Binding-site contacts:
Ligand atom O5 contacts residue ASN242 of chain 2.A at 2.3 Å (h-bond).
Ligand atom C7 contacts residue ILE240 of chain 2.A at 4.2 Å (hydrophobic).
Ligand atom N2 contacts residue ASN242 of chain 2.A at 2.9 Å (h-bond).
Ligand atom C3 contacts residue ASN242 of chain 2.A at 3.8 Å.
Ligand atom N2 contacts residue ILE240 of chain 2.A at 3.9 Å.
Ligand atom C4 contacts residue ASN242 of chain 2.A at 4.2 Å.
Ligand atom C8 contacts residue ILE240 of chain 2.A at 3.4 Å (hydrophobic).
Ligand atom C5 contacts residue ASN242 of chain 2.A at 3.7 Å.
Ligand atom C1 contacts residue ASN242 of chain 2.A at 1.4 Å.
Ligand atom O7 contacts residue ASN242 of chain 2.A at 4.2 Å.
Ligand atom C7 contacts residue ASN242 of chain 2.A at 3.7 Å.
Ligand atom C2 contacts residue ASN242 of chain 2.A at 2.5 Å.

Sequence of chain 2.A:
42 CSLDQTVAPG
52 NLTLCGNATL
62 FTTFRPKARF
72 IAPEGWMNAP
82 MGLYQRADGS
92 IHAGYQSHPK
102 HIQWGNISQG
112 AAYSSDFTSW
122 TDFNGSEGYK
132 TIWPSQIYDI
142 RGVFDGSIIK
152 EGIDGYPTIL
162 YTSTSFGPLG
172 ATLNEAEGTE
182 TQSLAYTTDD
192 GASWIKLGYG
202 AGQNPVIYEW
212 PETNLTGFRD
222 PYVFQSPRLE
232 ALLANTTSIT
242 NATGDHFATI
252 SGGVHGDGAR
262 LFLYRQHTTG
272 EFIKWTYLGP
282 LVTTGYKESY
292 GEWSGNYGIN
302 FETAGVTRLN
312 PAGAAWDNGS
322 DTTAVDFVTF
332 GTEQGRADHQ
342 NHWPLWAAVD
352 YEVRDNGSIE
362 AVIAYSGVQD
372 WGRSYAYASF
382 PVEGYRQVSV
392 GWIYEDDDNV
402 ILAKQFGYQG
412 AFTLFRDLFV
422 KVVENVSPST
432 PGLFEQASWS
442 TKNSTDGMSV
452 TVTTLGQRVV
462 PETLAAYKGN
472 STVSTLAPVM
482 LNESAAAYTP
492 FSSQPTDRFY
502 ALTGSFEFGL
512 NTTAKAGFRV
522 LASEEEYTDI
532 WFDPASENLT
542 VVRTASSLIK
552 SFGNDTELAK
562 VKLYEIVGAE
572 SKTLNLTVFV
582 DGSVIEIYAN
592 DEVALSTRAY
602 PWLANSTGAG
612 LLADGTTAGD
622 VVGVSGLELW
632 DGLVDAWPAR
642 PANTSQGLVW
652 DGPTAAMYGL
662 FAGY

This small molecule binds to this protein.
Small molecule (SMILES): CC(=O)N[C@@H]1[C@@H](O)[C@H](O)[C@@H](CO)O[C@H]1O